Sequence of chain 3.D:
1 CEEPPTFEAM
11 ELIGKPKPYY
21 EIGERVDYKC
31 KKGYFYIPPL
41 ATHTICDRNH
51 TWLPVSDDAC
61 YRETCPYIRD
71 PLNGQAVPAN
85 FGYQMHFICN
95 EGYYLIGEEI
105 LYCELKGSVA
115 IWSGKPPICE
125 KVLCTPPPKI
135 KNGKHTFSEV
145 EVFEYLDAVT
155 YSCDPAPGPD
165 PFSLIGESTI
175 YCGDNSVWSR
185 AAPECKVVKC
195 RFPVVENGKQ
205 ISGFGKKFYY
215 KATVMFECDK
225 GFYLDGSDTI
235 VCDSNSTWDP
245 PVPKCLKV

The small molecule below binds the protein below.
Small molecule (SMILES): CC(=O)N[C@H]1[C@H](O[C@H]2[C@H](O)[C@@H](NC(C)=O)CO[C@@H]2CO)O[C@H](CO)[C@@H](O)[C@@H]1O

Binding-site contacts:
Ligand atom N2 contacts residue ASN80 of chain 3.D at 3.2 Å (h-bond).
Ligand atom C8 contacts residue GLN88 of chain 3.D at 3.2 Å.
Ligand atom C5 contacts residue GLN88 of chain 3.D at 3.3 Å.
Ligand atom O5 contacts residue GLN88 of chain 3.D at 4.1 Å.
Ligand atom C3 contacts residue ASN80 of chain 3.D at 3.9 Å.
Ligand atom O7 contacts residue GLN88 of chain 3.D at 3.4 Å (h-bond).
Ligand atom C8 contacts residue ASN80 of chain 3.D at 3.4 Å.
Ligand atom O4 contacts residue GLN88 of chain 3.D at 3.6 Å (h-bond).
Ligand atom O7 contacts residue TYR87 of chain 3.D at 3.3 Å.
Ligand atom C1 contacts residue GLN88 of chain 3.D at 4.0 Å.
Ligand atom C2 contacts residue GLN88 of chain 3.D at 4.3 Å.
Ligand atom C7 contacts residue GLN88 of chain 3.D at 3.4 Å.
Ligand atom O5 contacts residue ASN80 of chain 3.D at 2.3 Å (h-bond).
Ligand atom C7 contacts residue TYR87 of chain 3.D at 3.5 Å (hydrophobic).
Ligand atom C3 contacts residue GLN88 of chain 3.D at 3.6 Å.
Ligand atom C5 contacts residue ASN80 of chain 3.D at 3.6 Å.
Ligand atom O5 contacts residue ALA79 of chain 3.D at 4.1 Å.
Ligand atom O6 contacts residue ALA79 of chain 3.D at 4.2 Å.
Ligand atom C4 contacts residue GLN88 of chain 3.D at 3.7 Å.
Ligand atom N2 contacts residue GLY86 of chain 3.D at 4.2 Å.
Ligand atom C7 contacts residue GLY86 of chain 3.D at 4.3 Å.
Ligand atom O7 contacts residue GLY86 of chain 3.D at 3.8 Å.
Ligand atom C8 contacts residue ILE104 of chain 3.D at 3.7 Å (hydrophobic).
Ligand atom C4 contacts residue ASN80 of chain 3.D at 4.2 Å.
Ligand atom C1 contacts residue ASN80 of chain 3.D at 1.4 Å.
Ligand atom C8 contacts residue TYR87 of chain 3.D at 3.5 Å (hydrophobic).
Ligand atom N2 contacts residue GLN88 of chain 3.D at 4.2 Å.
Ligand atom C2 contacts residue ASN80 of chain 3.D at 2.5 Å.
Ligand atom C6 contacts residue GLN88 of chain 3.D at 3.4 Å.
Ligand atom N2 contacts residue TYR87 of chain 3.D at 4.3 Å.
Ligand atom C6 contacts residue ALA79 of chain 3.D at 4.0 Å (hydrophobic).
Ligand atom C6 contacts residue HIS90 of chain 3.D at 4.5 Å.
Ligand atom C7 contacts residue ASN80 of chain 3.D at 3.6 Å.
Ligand atom C8 contacts residue HIS90 of chain 3.D at 4.0 Å.